Sequence of chain 1.B:
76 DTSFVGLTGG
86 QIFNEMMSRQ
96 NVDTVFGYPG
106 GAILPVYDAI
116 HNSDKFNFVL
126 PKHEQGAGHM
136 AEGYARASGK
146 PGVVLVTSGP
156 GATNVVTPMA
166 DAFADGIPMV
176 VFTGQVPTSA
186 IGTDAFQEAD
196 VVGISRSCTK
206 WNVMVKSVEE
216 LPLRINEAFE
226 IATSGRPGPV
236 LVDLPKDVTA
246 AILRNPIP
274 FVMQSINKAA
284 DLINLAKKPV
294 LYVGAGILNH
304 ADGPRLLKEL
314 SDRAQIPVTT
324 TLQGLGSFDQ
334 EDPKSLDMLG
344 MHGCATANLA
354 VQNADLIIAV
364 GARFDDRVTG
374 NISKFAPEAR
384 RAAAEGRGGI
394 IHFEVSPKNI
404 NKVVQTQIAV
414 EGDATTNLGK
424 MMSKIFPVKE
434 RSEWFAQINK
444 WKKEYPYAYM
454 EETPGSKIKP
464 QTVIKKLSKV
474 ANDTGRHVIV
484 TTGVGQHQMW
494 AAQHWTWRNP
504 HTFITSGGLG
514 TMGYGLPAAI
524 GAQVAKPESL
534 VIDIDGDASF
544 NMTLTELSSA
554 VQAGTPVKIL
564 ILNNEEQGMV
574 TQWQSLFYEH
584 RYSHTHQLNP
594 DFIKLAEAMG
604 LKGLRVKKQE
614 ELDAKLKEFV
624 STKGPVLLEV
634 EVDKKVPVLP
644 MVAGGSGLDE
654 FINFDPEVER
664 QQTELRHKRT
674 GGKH

Binding-site contacts:
Ligand atom C5' contacts residue MET515 of chain 1.B at 3.5 Å (hydrophobic).
Ligand atom C4' contacts residue GLY513 of chain 1.B at 3.6 Å.
Ligand atom C6' contacts residue GLU129 of chain 1.A at 3.3 Å.
Ligand atom C6' contacts residue TYR103 of chain 1.A at 3.9 Å (hydrophobic).
Ligand atom C7' contacts residue THR152 of chain 1.A at 4.1 Å.
Ligand atom CM2 contacts residue PRO155 of chain 1.A at 3.6 Å (hydrophobic).
Ligand atom C6' contacts residue THR152 of chain 1.A at 3.8 Å.
Ligand atom C7' contacts residue GLY105 of chain 1.A at 3.5 Å.
Ligand atom N4' contacts residue GLN192 of chain 1.A at 3.0 Å (h-bond).
Ligand atom C2' contacts residue MET545 of chain 1.B at 3.9 Å (hydrophobic).
Ligand atom N4' contacts residue MET515 of chain 1.B at 3.6 Å.
Ligand atom N4' contacts residue GLY513 of chain 1.B at 2.8 Å (h-bond).
Ligand atom C4' contacts residue PRO155 of chain 1.A at 4.0 Å (hydrophobic).
Ligand atom N1' contacts residue MET545 of chain 1.B at 3.6 Å.
Ligand atom N4' contacts residue VAL487 of chain 1.B at 3.9 Å.
Ligand atom C2' contacts residue GLU129 of chain 1.A at 3.8 Å.
Ligand atom N1' contacts residue GLU129 of chain 1.A at 2.6 Å (salt-bridge).
Ligand atom N3' contacts residue THR514 of chain 1.B at 4.2 Å.
Ligand atom N3' contacts residue GLY513 of chain 1.B at 3.5 Å (h-bond).
Ligand atom C2' contacts residue MET515 of chain 1.B at 3.8 Å (hydrophobic).
Ligand atom C6' contacts residue PRO104 of chain 1.A at 3.8 Å (hydrophobic).
Ligand atom C7' contacts residue MET515 of chain 1.B at 4.1 Å (hydrophobic).
Ligand atom C5' contacts residue THR152 of chain 1.A at 4.0 Å.
Ligand atom C7' contacts residue P251 of chain 1.M at 3.9 Å.
Ligand atom C7' contacts residue GLN570 of chain 1.B at 3.7 Å.
Ligand atom CM2 contacts residue GLU129 of chain 1.A at 3.8 Å.
Ligand atom CM2 contacts residue MET515 of chain 1.B at 3.7 Å (hydrophobic).
Ligand atom N3' contacts residue MET515 of chain 1.B at 3.3 Å (h-bond).
Ligand atom C7' contacts residue PRO104 of chain 1.A at 3.7 Å (hydrophobic).
Ligand atom N4' contacts residue P251 of chain 1.M at 4.2 Å.
Ligand atom C2' contacts residue PRO155 of chain 1.A at 3.8 Å (hydrophobic).
Ligand atom N1' contacts residue MET515 of chain 1.B at 4.0 Å.
Ligand atom C4' contacts residue MET515 of chain 1.B at 3.5 Å (hydrophobic).
Ligand atom CM2 contacts residue ASN159 of chain 1.A at 3.2 Å.
Ligand atom C6' contacts residue MET515 of chain 1.B at 3.8 Å (hydrophobic).
Ligand atom CM2 contacts residue MET545 of chain 1.B at 3.9 Å (hydrophobic).
Ligand atom C5' contacts residue GLN570 of chain 1.B at 4.1 Å.
Ligand atom C4' contacts residue GLN192 of chain 1.A at 3.7 Å.
Ligand atom N3' contacts residue PRO155 of chain 1.A at 3.4 Å.
Ligand atom N4' contacts residue PRO155 of chain 1.A at 4.2 Å.

Sequence of chain 1.A:
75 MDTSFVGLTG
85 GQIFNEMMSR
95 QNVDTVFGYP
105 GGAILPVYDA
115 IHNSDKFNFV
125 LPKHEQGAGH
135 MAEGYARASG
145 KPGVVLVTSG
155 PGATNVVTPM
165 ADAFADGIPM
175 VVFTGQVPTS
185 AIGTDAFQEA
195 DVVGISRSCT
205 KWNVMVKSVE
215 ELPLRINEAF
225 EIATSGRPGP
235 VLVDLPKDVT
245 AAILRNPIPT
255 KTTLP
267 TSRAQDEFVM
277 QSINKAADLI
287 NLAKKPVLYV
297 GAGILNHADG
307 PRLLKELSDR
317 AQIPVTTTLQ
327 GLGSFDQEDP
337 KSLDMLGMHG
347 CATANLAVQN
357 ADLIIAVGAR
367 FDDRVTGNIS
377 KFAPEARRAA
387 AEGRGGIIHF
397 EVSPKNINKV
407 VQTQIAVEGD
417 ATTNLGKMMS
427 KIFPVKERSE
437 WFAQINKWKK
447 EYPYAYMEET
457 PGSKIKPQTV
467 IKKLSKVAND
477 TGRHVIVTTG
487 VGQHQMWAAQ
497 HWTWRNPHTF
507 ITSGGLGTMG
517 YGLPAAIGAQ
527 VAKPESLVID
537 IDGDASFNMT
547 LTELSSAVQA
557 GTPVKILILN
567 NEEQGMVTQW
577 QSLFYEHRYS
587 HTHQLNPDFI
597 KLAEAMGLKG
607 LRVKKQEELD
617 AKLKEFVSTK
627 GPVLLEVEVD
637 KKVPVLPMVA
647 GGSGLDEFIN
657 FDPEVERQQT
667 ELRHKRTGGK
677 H

A protein and the small-molecule ligand that binds it are described below.
Small molecule (SMILES): Cc1ncc(C)c(N)n1